Sequence of chain 1.A:
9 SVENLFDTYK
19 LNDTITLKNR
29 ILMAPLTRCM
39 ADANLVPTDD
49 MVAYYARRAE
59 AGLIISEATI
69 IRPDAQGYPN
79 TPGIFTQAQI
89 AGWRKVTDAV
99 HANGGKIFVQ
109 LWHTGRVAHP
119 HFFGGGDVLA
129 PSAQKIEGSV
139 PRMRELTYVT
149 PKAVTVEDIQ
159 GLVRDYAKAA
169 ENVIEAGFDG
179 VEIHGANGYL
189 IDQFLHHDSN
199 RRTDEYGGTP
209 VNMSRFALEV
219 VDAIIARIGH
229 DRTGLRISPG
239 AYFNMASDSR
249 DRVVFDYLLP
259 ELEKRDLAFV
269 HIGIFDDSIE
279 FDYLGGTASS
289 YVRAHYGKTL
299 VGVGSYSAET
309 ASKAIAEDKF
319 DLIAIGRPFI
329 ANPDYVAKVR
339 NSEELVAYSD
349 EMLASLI

Binding-site contacts:
Ligand atom C1' contacts residue ARG70 of chain 1.A at 3.5 Å.
Ligand atom O4 contacts residue THR84 of chain 1.A at 4.3 Å.
Ligand atom C1' contacts residue PRO71 of chain 1.A at 3.7 Å (hydrophobic).
Ligand atom C6 contacts residue PHE83 of chain 1.A at 4.1 Å (hydrophobic).
Ligand atom O4 contacts residue PHE83 of chain 1.A at 3.0 Å (h-bond).
Ligand atom O1' contacts residue ARG70 of chain 1.A at 3.9 Å.
Ligand atom C3 contacts residue PHE83 of chain 1.A at 3.6 Å (hydrophobic).
Ligand atom C6 contacts residue PRO71 of chain 1.A at 3.8 Å (hydrophobic).
Ligand atom C1 contacts residue PRO71 of chain 1.A at 4.0 Å (hydrophobic).
Ligand atom O1' contacts residue PRO71 of chain 1.A at 3.5 Å.
Ligand atom C1' contacts residue ASP163 of chain 1.A at 4.4 Å.
Ligand atom C4 contacts residue PHE83 of chain 1.A at 3.6 Å (hydrophobic).
Ligand atom C1 contacts residue ARG70 of chain 1.A at 4.2 Å.
Ligand atom C5 contacts residue PHE83 of chain 1.A at 3.7 Å (hydrophobic).
Ligand atom C1 contacts residue PHE83 of chain 1.A at 4.4 Å (hydrophobic).
Ligand atom C2 contacts residue PHE83 of chain 1.A at 4.2 Å (hydrophobic).

The protein below binds the small molecule below.
Small molecule (SMILES): O=Cc1ccc(O)cc1